Binding-site contacts:
Ligand atom C7 contacts residue GLU319 of chain 1.A at 3.1 Å.
Ligand atom C8 contacts residue GLU319 of chain 1.A at 1.6 Å.
Ligand atom C1 contacts residue CYS317 of chain 1.A at 3.7 Å (hydrophobic).
Ligand atom C6 contacts residue THR320 of chain 1.A at 4.2 Å.
Ligand atom N2 contacts residue THR320 of chain 1.A at 3.1 Å (h-bond).
Ligand atom C8 contacts residue CYS317 of chain 1.A at 4.4 Å (hydrophobic).
Ligand atom O7 contacts residue GLU319 of chain 1.A at 3.7 Å.
Ligand atom C7 contacts residue THR320 of chain 1.A at 4.2 Å.
Ligand atom C1 contacts residue GLU319 of chain 1.A at 4.0 Å.
Ligand atom O4 contacts residue THR320 of chain 1.A at 4.4 Å.
Ligand atom O5 contacts residue THR320 of chain 1.A at 2.4 Å (h-bond).
Ligand atom C5 contacts residue THR320 of chain 1.A at 2.8 Å.
Ligand atom C3 contacts residue GLU319 of chain 1.A at 4.4 Å.
Ligand atom O6 contacts residue THR320 of chain 1.A at 4.2 Å.
Ligand atom C1 contacts residue THR320 of chain 1.A at 1.5 Å.
Ligand atom N2 contacts residue GLU319 of chain 1.A at 2.9 Å.
Ligand atom O3 contacts residue THR320 of chain 1.A at 3.9 Å.
Ligand atom O7 contacts residue CYS249 of chain 1.A at 3.7 Å.
Ligand atom N2 contacts residue CYS249 of chain 1.A at 4.5 Å.
Ligand atom C8 contacts residue CYS249 of chain 1.A at 3.4 Å (hydrophobic).
Ligand atom C4 contacts residue THR320 of chain 1.A at 3.1 Å.
Ligand atom C7 contacts residue CYS249 of chain 1.A at 3.9 Å (hydrophobic).
Ligand atom C3 contacts residue THR320 of chain 1.A at 2.6 Å.
Ligand atom C2 contacts residue THR320 of chain 1.A at 2.4 Å.
Ligand atom C2 contacts residue GLU319 of chain 1.A at 4.0 Å.

Sequence of chain 1.A:
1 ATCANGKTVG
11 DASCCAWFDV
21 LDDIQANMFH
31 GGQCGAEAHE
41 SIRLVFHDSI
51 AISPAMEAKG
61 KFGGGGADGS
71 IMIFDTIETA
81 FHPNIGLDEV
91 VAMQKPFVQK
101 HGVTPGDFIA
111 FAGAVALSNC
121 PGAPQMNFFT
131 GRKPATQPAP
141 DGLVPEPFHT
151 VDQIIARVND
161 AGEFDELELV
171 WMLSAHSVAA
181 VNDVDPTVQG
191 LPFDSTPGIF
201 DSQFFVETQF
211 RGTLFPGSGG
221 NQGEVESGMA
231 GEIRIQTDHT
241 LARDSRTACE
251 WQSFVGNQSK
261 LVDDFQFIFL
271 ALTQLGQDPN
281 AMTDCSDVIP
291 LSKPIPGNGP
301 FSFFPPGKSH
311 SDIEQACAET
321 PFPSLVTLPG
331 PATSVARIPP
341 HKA

A protein and the small-molecule ligand that binds it are described below.
Small molecule (SMILES): CC(=O)N[C@@H]1[C@@H](O)[C@@H](O)[C@@H](CO)O[C@@H]1O